Sequence of chain 1.A:
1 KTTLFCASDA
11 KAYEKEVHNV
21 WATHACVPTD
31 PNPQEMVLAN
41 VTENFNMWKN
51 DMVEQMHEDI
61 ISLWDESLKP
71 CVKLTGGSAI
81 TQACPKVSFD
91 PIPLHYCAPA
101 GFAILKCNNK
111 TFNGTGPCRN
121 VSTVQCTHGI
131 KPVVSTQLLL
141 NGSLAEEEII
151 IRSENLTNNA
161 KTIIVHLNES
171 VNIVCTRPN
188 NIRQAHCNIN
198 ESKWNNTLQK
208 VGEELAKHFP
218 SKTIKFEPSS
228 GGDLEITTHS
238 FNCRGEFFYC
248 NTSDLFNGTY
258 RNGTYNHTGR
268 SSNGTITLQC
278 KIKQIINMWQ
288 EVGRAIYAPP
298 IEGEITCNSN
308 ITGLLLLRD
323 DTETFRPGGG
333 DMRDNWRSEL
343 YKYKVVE

This protein binds this small molecule.
Small molecule (SMILES): CC(=O)N[C@@H]1[C@@H](O)[C@H](O)[C@@H](CO)O[C@H]1O

Binding-site contacts:
Ligand atom C8 contacts residue SER250 of chain 1.A at 4.0 Å.
Ligand atom O6 contacts residue THR265 of chain 1.A at 3.9 Å.
Ligand atom O6 contacts residue ARG267 of chain 1.A at 3.2 Å.
Ligand atom C6 contacts residue ARG267 of chain 1.A at 3.5 Å.
Ligand atom C7 contacts residue PRO225 of chain 1.A at 4.3 Å (hydrophobic).
Ligand atom C2 contacts residue ASN254 of chain 1.A at 4.0 Å.
Ligand atom C1 contacts residue ASN254 of chain 1.A at 3.0 Å.
Ligand atom C8 contacts residue PRO225 of chain 1.A at 3.8 Å (hydrophobic).
Ligand atom C5 contacts residue THR265 of chain 1.A at 4.5 Å.
Ligand atom O5 contacts residue ARG267 of chain 1.A at 4.3 Å.
Ligand atom O5 contacts residue THR265 of chain 1.A at 3.6 Å (h-bond).
Ligand atom N2 contacts residue ASN254 of chain 1.A at 4.2 Å.
Ligand atom C7 contacts residue ASN254 of chain 1.A at 4.4 Å.
Ligand atom O7 contacts residue PRO225 of chain 1.A at 3.9 Å.
Ligand atom O5 contacts residue ASN254 of chain 1.A at 3.5 Å (h-bond).
Ligand atom C1 contacts residue THR265 of chain 1.A at 3.8 Å.
Ligand atom O5 contacts residue ASP251 of chain 1.A at 4.2 Å.